The protein below binds the small molecule below.
Small molecule (SMILES): NCCOP(=O)(O)O

Binding-site contacts:
Ligand atom O3 contacts residue TYR212 of chain 1.A at 2.5 Å (h-bond).
Ligand atom N contacts residue ASP316 of chain 1.A at 4.5 Å.
Ligand atom N contacts residue SAH1 of chain 1.C at 3.8 Å.
Ligand atom O1 contacts residue TYR360 of chain 1.A at 3.6 Å.
Ligand atom O4 contacts residue TYR212 of chain 1.A at 3.5 Å (h-bond).
Ligand atom O3 contacts residue GLN203 of chain 1.A at 3.9 Å.
Ligand atom O2 contacts residue ARG364 of chain 1.A at 2.9 Å (salt-bridge).
Ligand atom O4 contacts residue TYR346 of chain 1.A at 3.8 Å.
Ligand atom O2 contacts residue TYR360 of chain 1.A at 2.7 Å (h-bond).
Ligand atom CB contacts residue TYR204 of chain 1.A at 3.7 Å (hydrophobic).
Ligand atom O3 contacts residue LYS432 of chain 1.A at 4.0 Å.
Ligand atom O1 contacts residue LYS432 of chain 1.A at 2.7 Å (salt-bridge).
Ligand atom P contacts residue TYR212 of chain 1.A at 3.6 Å.
Ligand atom O1 contacts residue TYR346 of chain 1.A at 2.6 Å (h-bond).
Ligand atom CB contacts residue GLN203 of chain 1.A at 3.6 Å.
Ligand atom P contacts residue LYS432 of chain 1.A at 3.9 Å.
Ligand atom N contacts residue GLN203 of chain 1.A at 3.9 Å.
Ligand atom P contacts residue ARG364 of chain 1.A at 3.8 Å.
Ligand atom O3 contacts residue ARG364 of chain 1.A at 3.0 Å (salt-bridge).
Ligand atom N contacts residue ILE221 of chain 1.A at 4.1 Å.
Ligand atom O2 contacts residue TYR366 of chain 1.A at 2.6 Å (h-bond).
Ligand atom O4 contacts residue TYR366 of chain 1.A at 3.3 Å (h-bond).
Ligand atom CA contacts residue TYR212 of chain 1.A at 3.8 Å (hydrophobic).
Ligand atom O4 contacts residue GLN203 of chain 1.A at 3.0 Å (h-bond).
Ligand atom N contacts residue TYR204 of chain 1.A at 2.9 Å (h-bond).
Ligand atom CA contacts residue GLN203 of chain 1.A at 3.9 Å.
Ligand atom P contacts residue TYR346 of chain 1.A at 3.8 Å.
Ligand atom CB contacts residue PHE216 of chain 1.A at 4.3 Å (hydrophobic).
Ligand atom CB contacts residue TYR212 of chain 1.A at 3.8 Å (hydrophobic).
Ligand atom CA contacts residue PHE216 of chain 1.A at 4.0 Å (hydrophobic).
Ligand atom P contacts residue TYR366 of chain 1.A at 3.5 Å.
Ligand atom O2 contacts residue TYR212 of chain 1.A at 4.3 Å.
Ligand atom P contacts residue GLN203 of chain 1.A at 3.8 Å.
Ligand atom O2 contacts residue TYR346 of chain 1.A at 3.8 Å.
Ligand atom CA contacts residue TYR346 of chain 1.A at 3.7 Å (hydrophobic).
Ligand atom O2 contacts residue GLN203 of chain 1.A at 3.8 Å.
Ligand atom P contacts residue TYR360 of chain 1.A at 3.7 Å.
Ligand atom CB contacts residue ILE221 of chain 1.A at 4.0 Å (hydrophobic).

Sequence of chain 1.A:
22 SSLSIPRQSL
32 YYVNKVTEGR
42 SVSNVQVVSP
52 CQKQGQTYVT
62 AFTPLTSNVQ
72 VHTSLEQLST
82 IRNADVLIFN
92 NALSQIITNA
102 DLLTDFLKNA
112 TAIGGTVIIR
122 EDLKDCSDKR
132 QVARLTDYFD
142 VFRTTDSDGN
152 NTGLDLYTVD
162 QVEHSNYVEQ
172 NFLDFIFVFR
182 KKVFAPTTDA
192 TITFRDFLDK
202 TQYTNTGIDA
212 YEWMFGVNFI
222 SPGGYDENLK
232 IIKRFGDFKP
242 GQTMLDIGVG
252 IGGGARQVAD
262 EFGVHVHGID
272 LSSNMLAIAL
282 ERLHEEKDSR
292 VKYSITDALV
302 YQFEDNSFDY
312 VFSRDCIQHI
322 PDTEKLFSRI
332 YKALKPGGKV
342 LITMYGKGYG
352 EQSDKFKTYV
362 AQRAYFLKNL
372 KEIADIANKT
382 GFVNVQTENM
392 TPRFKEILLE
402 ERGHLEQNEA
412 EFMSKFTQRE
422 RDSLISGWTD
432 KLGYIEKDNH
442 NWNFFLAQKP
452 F